Binding-site contacts:
Ligand atom O1B contacts residue TYR18 of chain 1.B at 2.9 Å (h-bond).
Ligand atom N9 contacts residue GLY344 of chain 1.B at 3.5 Å (h-bond).
Ligand atom N3 contacts residue GLY344 of chain 1.B at 3.6 Å.
Ligand atom C4 contacts residue GLY344 of chain 1.B at 3.3 Å.
Ligand atom N1 contacts residue SER280 of chain 1.B at 2.7 Å (h-bond).
Ligand atom O5' contacts residue GLY205 of chain 1.B at 3.6 Å.
Ligand atom N3B contacts residue THR17 of chain 1.B at 3.0 Å (h-bond).
Ligand atom C3' contacts residue GOL1 of chain 1.O at 3.5 Å.
Ligand atom C4' contacts residue GLY206 of chain 1.B at 3.5 Å.
Ligand atom C2' contacts residue GLU273 of chain 1.B at 3.5 Å.
Ligand atom N6 contacts residue ARG347 of chain 1.B at 3.4 Å.
Ligand atom O3' contacts residue GLY234 of chain 1.B at 3.3 Å.
Ligand atom O1B contacts residue THR17 of chain 1.B at 3.1 Å (h-bond).
Ligand atom C5' contacts residue GLY206 of chain 1.B at 3.5 Å.
Ligand atom O1B contacts residue GLY15 of chain 1.B at 3.6 Å.
Ligand atom O5' contacts residue GLY344 of chain 1.B at 3.3 Å (h-bond).
Ligand atom C2 contacts residue SER280 of chain 1.B at 3.3 Å.
Ligand atom O2B contacts residue PO41 of chain 1.T at 3.3 Å (h-bond).
Ligand atom N1 contacts residue ARG277 of chain 1.B at 3.6 Å.
Ligand atom C5 contacts residue GLY344 of chain 1.B at 3.5 Å.
Ligand atom O2' contacts residue LYS276 of chain 1.B at 2.7 Å (salt-bridge).
Ligand atom O2A contacts residue TYR18 of chain 1.B at 3.5 Å.
Ligand atom N7 contacts residue ARG347 of chain 1.B at 3.4 Å (salt-bridge).
Ligand atom O2' contacts residue GLU273 of chain 1.B at 2.9 Å (salt-bridge).
Ligand atom O3' contacts residue GLY206 of chain 1.B at 3.4 Å.
Ligand atom O1B contacts residue PO41 of chain 1.T at 3.5 Å (h-bond).
Ligand atom O5' contacts residue GLY206 of chain 1.B at 3.6 Å (h-bond).
Ligand atom O3A contacts residue THR17 of chain 1.B at 3.1 Å (h-bond).
Ligand atom N7 contacts residue ARG277 of chain 1.B at 3.4 Å (salt-bridge).
Ligand atom C8 contacts residue ARG277 of chain 1.B at 3.4 Å.
Ligand atom O4' contacts residue SER345 of chain 1.B at 3.3 Å (h-bond).
Ligand atom O3' contacts residue GOL1 of chain 1.O at 2.7 Å (h-bond).
Ligand atom PB contacts residue THR17 of chain 1.B at 3.2 Å.
Ligand atom O2A contacts residue ASP371 of chain 1.B at 3.6 Å.
Ligand atom O3' contacts residue LYS276 of chain 1.B at 3.4 Å (salt-bridge).
Ligand atom N3B contacts residue GLY206 of chain 1.B at 2.8 Å (h-bond).
Ligand atom O1A contacts residue GLY344 of chain 1.B at 3.1 Å (h-bond).
Ligand atom O1B contacts residue THR16 of chain 1.B at 3.3 Å (h-bond).
Ligand atom O1A contacts residue GLY343 of chain 1.B at 3.4 Å.
Ligand atom O4' contacts residue GLY344 of chain 1.B at 3.3 Å.

The protein below binds the small molecule below.
Small molecule (SMILES): Nc1ncnc2c1ncn2[C@@H]1O[C@H](CO[P](=O)(O)O[P](N)(=O)O)[C@@H](O)[C@H]1O

Sequence of chain 1.B:
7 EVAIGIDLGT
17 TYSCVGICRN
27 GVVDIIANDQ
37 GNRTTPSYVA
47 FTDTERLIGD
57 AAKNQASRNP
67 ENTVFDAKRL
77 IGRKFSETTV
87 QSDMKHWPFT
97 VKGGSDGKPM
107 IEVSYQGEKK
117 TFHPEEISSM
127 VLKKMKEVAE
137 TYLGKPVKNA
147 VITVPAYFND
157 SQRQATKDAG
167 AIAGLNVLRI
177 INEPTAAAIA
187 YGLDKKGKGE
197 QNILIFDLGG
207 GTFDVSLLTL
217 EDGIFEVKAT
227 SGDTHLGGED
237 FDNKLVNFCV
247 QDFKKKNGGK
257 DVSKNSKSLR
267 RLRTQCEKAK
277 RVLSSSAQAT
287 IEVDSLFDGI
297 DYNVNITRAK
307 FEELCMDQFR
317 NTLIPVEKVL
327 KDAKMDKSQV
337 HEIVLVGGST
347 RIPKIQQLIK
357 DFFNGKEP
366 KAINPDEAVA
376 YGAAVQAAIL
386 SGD